Binding-site contacts:
Ligand atom CB contacts residue ASP77 of chain 1.A at 3.5 Å.
Ligand atom N contacts residue TYR99 of chain 1.A at 3.0 Å (h-bond).
Ligand atom C contacts residue LYS146 of chain 1.A at 3.5 Å.
Ligand atom CA contacts residue TYR171 of chain 1.A at 3.5 Å (hydrophobic).
Ligand atom CA contacts residue TYR7 of chain 1.A at 3.2 Å (hydrophobic).
Ligand atom OG contacts residue LYS66 of chain 1.A at 3.4 Å (salt-bridge).
Ligand atom C contacts residue TYR7 of chain 1.A at 3.4 Å (hydrophobic).
Ligand atom CG contacts residue GLU63 of chain 1.A at 3.5 Å.
Ligand atom CD2 contacts residue TYR123 of chain 1.A at 3.6 Å (hydrophobic).
Ligand atom N contacts residue TYR7 of chain 1.A at 2.7 Å (h-bond).
Ligand atom O contacts residue LYS66 of chain 1.A at 2.7 Å (salt-bridge).
Ligand atom N contacts residue TYR7 of chain 1.A at 3.5 Å (h-bond).
Ligand atom CD2 contacts residue TYR99 of chain 1.A at 3.5 Å (hydrophobic).
Ligand atom CD1 contacts residue LEU81 of chain 1.A at 3.4 Å (hydrophobic).
Ligand atom CD1 contacts residue ARG97 of chain 1.A at 3.3 Å.
Ligand atom OH contacts residue GLN155 of chain 1.A at 3.0 Å (h-bond).
Ligand atom CD1 contacts residue TYR116 of chain 1.A at 3.1 Å (hydrophobic).
Ligand atom CD1 contacts residue MET45 of chain 1.A at 3.5 Å (hydrophobic).
Ligand atom N contacts residue GLU63 of chain 1.A at 2.9 Å (salt-bridge).
Ligand atom CB contacts residue TRP167 of chain 1.A at 3.5 Å (hydrophobic).
Ligand atom C contacts residue LYS66 of chain 1.A at 3.6 Å.
Ligand atom OXT contacts residue LYS146 of chain 1.A at 3.0 Å (salt-bridge).
Ligand atom O contacts residue THR143 of chain 1.A at 2.9 Å (h-bond).
Ligand atom CD2 contacts residue PHE9 of chain 1.A at 3.6 Å (hydrophobic).
Ligand atom CG2 contacts residue THR73 of chain 1.A at 3.5 Å.
Ligand atom CG contacts residue ASP77 of chain 1.A at 3.5 Å.
Ligand atom O contacts residue TYR84 of chain 1.A at 3.2 Å (h-bond).
Ligand atom O contacts residue LYS66 of chain 1.A at 3.5 Å.
Ligand atom CA contacts residue GLU63 of chain 1.A at 3.4 Å.
Ligand atom O contacts residue LYS146 of chain 1.A at 3.4 Å.
Ligand atom CE1 contacts residue LEU156 of chain 1.A at 3.5 Å (hydrophobic).
Ligand atom OG contacts residue GLU63 of chain 1.A at 3.2 Å (salt-bridge).
Ligand atom CB contacts residue ASP77 of chain 1.A at 3.6 Å.
Ligand atom N contacts residue ASP77 of chain 1.A at 2.9 Å (salt-bridge).
Ligand atom N contacts residue TYR171 of chain 1.A at 2.8 Å (h-bond).
Ligand atom O contacts residue HIS70 of chain 1.A at 3.3 Å.
Ligand atom CD2 contacts residue TYR7 of chain 1.A at 3.3 Å (hydrophobic).
Ligand atom CA contacts residue ASP77 of chain 1.A at 3.6 Å.
Ligand atom O contacts residue TYR159 of chain 1.A at 2.8 Å (h-bond).
Ligand atom O contacts residue TRP147 of chain 1.A at 2.8 Å (h-bond).

Sequence of chain 1.A:
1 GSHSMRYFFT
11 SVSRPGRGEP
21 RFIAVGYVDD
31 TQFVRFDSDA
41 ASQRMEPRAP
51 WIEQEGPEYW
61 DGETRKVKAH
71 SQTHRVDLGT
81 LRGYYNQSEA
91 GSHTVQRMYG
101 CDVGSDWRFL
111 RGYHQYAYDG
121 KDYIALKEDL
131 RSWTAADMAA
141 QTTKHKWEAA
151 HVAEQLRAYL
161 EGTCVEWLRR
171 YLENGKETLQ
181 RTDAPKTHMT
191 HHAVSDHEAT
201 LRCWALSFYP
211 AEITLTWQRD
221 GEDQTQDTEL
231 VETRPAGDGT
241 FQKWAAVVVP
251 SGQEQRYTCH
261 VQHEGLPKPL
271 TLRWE

This small molecule binds to this protein.
Small molecule (SMILES): CC[C@H](C)[C@H](NC(=O)[C@@H](NC(=O)[C@H](CC(N)=O)NC(=O)[C@H](Cc1ccc(O)cc1)NC(=O)[C@H](CC(C)C)NC(=O)[C@@H](N)CO)[C@@H](C)O)C(=O)N[C@@H](C)C(=O)N[C@H](C(=O)N[C@@H](CC(C)C)C(=O)O)[C@@H](C)O